Binding-site contacts:
Ligand atom C17 contacts residue LEU68 of chain 1.A at 3.7 Å (hydrophobic).
Ligand atom N06 contacts residue GLU31 of chain 1.A at 2.7 Å (salt-bridge).
Ligand atom C18 contacts residue PHE32 of chain 1.A at 3.5 Å (hydrophobic).
Ligand atom N26 contacts residue LEU23 of chain 1.A at 3.6 Å.
Ligand atom N09 contacts residue PHE35 of chain 1.A at 3.6 Å.
Ligand atom N26 contacts residue ASP22 of chain 1.A at 2.9 Å (salt-bridge).
Ligand atom N09 contacts residue NAP1 of chain 1.B at 3.4 Å (h-bond).
Ligand atom C02 contacts residue GLU31 of chain 1.A at 3.6 Å.
Ligand atom O27 contacts residue LEU23 of chain 1.A at 3.8 Å.
Ligand atom C08 contacts residue NAP1 of chain 1.B at 3.1 Å.
Ligand atom N07 contacts residue PHE35 of chain 1.A at 3.6 Å.
Ligand atom C10 contacts residue NAP1 of chain 1.B at 3.1 Å.
Ligand atom N06 contacts residue ALA10 of chain 1.A at 3.6 Å.
Ligand atom C05 contacts residue GLU31 of chain 1.A at 3.5 Å.
Ligand atom C05 contacts residue VAL9 of chain 1.A at 3.6 Å (hydrophobic).
Ligand atom N06 contacts residue ILE8 of chain 1.A at 3.7 Å.
Ligand atom C05 contacts residue ALA10 of chain 1.A at 3.6 Å (hydrophobic).
Ligand atom C03 contacts residue GLU31 of chain 1.A at 3.6 Å.
Ligand atom N06 contacts residue THR137 of chain 1.A at 3.8 Å.
Ligand atom C18 contacts residue LEU68 of chain 1.A at 3.6 Å (hydrophobic).
Ligand atom N07 contacts residue ILE8 of chain 1.A at 3.5 Å (h-bond).
Ligand atom N04 contacts residue GLU31 of chain 1.A at 2.7 Å (salt-bridge).
Ligand atom N07 contacts residue NAP1 of chain 1.B at 3.5 Å (h-bond).
Ligand atom O11 contacts residue NAP1 of chain 1.B at 3.3 Å.
Ligand atom C12 contacts residue PHE35 of chain 1.A at 3.6 Å (hydrophobic).
Ligand atom C03 contacts residue NAP1 of chain 1.B at 3.6 Å.
Ligand atom O27 contacts residue ASP22 of chain 1.A at 3.6 Å.
Ligand atom C08 contacts residue PHE35 of chain 1.A at 3.5 Å (hydrophobic).
Ligand atom N06 contacts residue VAL9 of chain 1.A at 3.4 Å.
Ligand atom N09 contacts residue TYR122 of chain 1.A at 3.5 Å (h-bond).
Ligand atom N07 contacts residue VAL9 of chain 1.A at 3.3 Å.
Ligand atom N07 contacts residue ALA10 of chain 1.A at 3.7 Å.
Ligand atom C20 contacts residue PRO62 of chain 1.A at 3.5 Å (hydrophobic).
Ligand atom N04 contacts residue ALA10 of chain 1.A at 3.8 Å.
Ligand atom C08 contacts residue ILE8 of chain 1.A at 3.7 Å (hydrophobic).
Ligand atom N09 contacts residue VAL116 of chain 1.A at 3.2 Å (h-bond).
Ligand atom C25 contacts residue ASP22 of chain 1.A at 3.7 Å.
Ligand atom C19 contacts residue PHE32 of chain 1.A at 3.7 Å (hydrophobic).
Ligand atom N09 contacts residue ILE8 of chain 1.A at 2.9 Å (h-bond).
Ligand atom C01 contacts residue GLU31 of chain 1.A at 3.3 Å.

Sequence of chain 1.A:
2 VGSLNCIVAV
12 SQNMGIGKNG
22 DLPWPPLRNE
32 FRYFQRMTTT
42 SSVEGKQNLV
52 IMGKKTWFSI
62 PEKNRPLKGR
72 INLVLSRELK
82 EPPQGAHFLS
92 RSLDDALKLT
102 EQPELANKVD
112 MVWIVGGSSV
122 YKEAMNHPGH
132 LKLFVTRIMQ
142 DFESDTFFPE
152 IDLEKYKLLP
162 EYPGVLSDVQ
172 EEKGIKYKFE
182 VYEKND

This protein binds this small molecule.
Small molecule (SMILES): CCc1nc(N)nc(N)c1OCCCOc1ccccc1C[C@H](C)C(N)=O